Sequence of chain 1.E:
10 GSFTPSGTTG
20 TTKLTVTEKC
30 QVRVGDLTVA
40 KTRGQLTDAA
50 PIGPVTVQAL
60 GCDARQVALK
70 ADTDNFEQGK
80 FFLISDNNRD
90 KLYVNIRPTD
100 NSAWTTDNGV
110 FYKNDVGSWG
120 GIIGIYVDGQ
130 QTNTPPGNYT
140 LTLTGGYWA

Binding-site contacts:
Ligand atom CL1 contacts residue GLY52 of chain 1.E at 3.4 Å.
Ligand atom N9 contacts residue ILE121 of chain 1.E at 4.3 Å.
Ligand atom O9B contacts residue PRO53 of chain 1.E at 3.9 Å.
Ligand atom CL2 contacts residue GLY52 of chain 1.E at 4.4 Å.
Ligand atom O2 contacts residue PRO50 of chain 1.E at 4.2 Å.
Ligand atom CL2 contacts residue ILE121 of chain 1.E at 3.8 Å.
Ligand atom C2 contacts residue PRO50 of chain 1.E at 4.1 Å (hydrophobic).
Ligand atom CL1 contacts residue ILE124 of chain 1.E at 3.3 Å.
Ligand atom O9A contacts residue ILE121 of chain 1.E at 3.4 Å.
Ligand atom CL1 contacts residue PRO53 of chain 1.E at 4.1 Å.
Ligand atom C9 contacts residue PRO53 of chain 1.E at 4.1 Å (hydrophobic).
Ligand atom CL1 contacts residue ILE51 of chain 1.E at 4.2 Å.
Ligand atom CL1 contacts residue TYR125 of chain 1.E at 3.5 Å.
Ligand atom O2 contacts residue GLY52 of chain 1.E at 3.4 Å.
Ligand atom O2 contacts residue PRO53 of chain 1.E at 3.0 Å.
Ligand atom O4 contacts residue PRO50 of chain 1.E at 3.4 Å.
Ligand atom CL1 contacts residue GLY123 of chain 1.E at 3.7 Å.
Ligand atom CL2 contacts residue GLY123 of chain 1.E at 3.6 Å.
Ligand atom C2 contacts residue PRO53 of chain 1.E at 3.9 Å (hydrophobic).
Ligand atom C2 contacts residue GLY52 of chain 1.E at 4.3 Å.
Ligand atom C1 contacts residue GLY52 of chain 1.E at 4.3 Å.
Ligand atom CL2 contacts residue THR98 of chain 1.E at 4.0 Å.
Ligand atom C4 contacts residue PRO50 of chain 1.E at 4.3 Å (hydrophobic).
Ligand atom CL2 contacts residue PRO53 of chain 1.E at 3.6 Å.
Ligand atom N2 contacts residue PRO50 of chain 1.E at 4.3 Å.
Ligand atom CL2 contacts residue TYR125 of chain 1.E at 3.9 Å.
Ligand atom C1 contacts residue TYR125 of chain 1.E at 3.6 Å (hydrophobic).
Ligand atom CL1 contacts residue PRO50 of chain 1.E at 3.8 Å.
Ligand atom C1 contacts residue PRO50 of chain 1.E at 4.3 Å (hydrophobic).
Ligand atom C1 contacts residue GLY123 of chain 1.E at 4.2 Å.
Ligand atom N9 contacts residue PRO53 of chain 1.E at 4.2 Å.
Ligand atom C1 contacts residue PRO53 of chain 1.E at 4.4 Å (hydrophobic).
Ligand atom C8 contacts residue PRO53 of chain 1.E at 3.8 Å (hydrophobic).

This small molecule binds to this protein.
Small molecule (SMILES): O=C(N[C@H](CO)[C@H](O)c1ccc([N+](=O)[O-])cc1)C(Cl)Cl